Sequence of chain 1.B:
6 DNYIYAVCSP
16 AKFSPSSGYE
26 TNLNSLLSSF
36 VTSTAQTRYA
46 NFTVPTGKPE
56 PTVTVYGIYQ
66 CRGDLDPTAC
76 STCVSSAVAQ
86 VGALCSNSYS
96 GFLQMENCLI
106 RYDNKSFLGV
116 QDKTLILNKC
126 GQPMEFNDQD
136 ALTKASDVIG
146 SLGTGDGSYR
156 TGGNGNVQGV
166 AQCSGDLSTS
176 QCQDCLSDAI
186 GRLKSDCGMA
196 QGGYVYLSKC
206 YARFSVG

Binding-site contacts:
Ligand atom O7 contacts residue THR57 of chain 1.B at 3.0 Å (h-bond).
Ligand atom C7 contacts residue LYS110 of chain 1.B at 4.5 Å.
Ligand atom C2 contacts residue ASN109 of chain 1.B at 2.5 Å.
Ligand atom O6 contacts residue TYR94 of chain 1.B at 3.8 Å.
Ligand atom O6 contacts residue ALA16 of chain 1.B at 4.0 Å.
Ligand atom C7 contacts residue THR57 of chain 1.B at 4.2 Å.
Ligand atom C1 contacts residue THR57 of chain 1.B at 4.5 Å.
Ligand atom C6 contacts residue TYR94 of chain 1.B at 4.3 Å (hydrophobic).
Ligand atom C8 contacts residue PRO56 of chain 1.B at 4.3 Å (hydrophobic).
Ligand atom N2 contacts residue ASN109 of chain 1.B at 2.9 Å (h-bond).
Ligand atom O7 contacts residue PRO56 of chain 1.B at 3.5 Å.
Ligand atom C3 contacts residue ASN109 of chain 1.B at 3.8 Å.
Ligand atom O5 contacts residue ASN109 of chain 1.B at 2.4 Å (h-bond).
Ligand atom C8 contacts residue ALA16 of chain 1.B at 4.2 Å (hydrophobic).
Ligand atom C7 contacts residue PRO56 of chain 1.B at 4.1 Å (hydrophobic).
Ligand atom C1 contacts residue ASN109 of chain 1.B at 1.4 Å.
Ligand atom O5 contacts residue THR57 of chain 1.B at 4.3 Å.
Ligand atom C6 contacts residue ALA16 of chain 1.B at 3.5 Å (hydrophobic).
Ligand atom C8 contacts residue LYS110 of chain 1.B at 4.2 Å.
Ligand atom C8 contacts residue ASN109 of chain 1.B at 3.4 Å.
Ligand atom C5 contacts residue ASN109 of chain 1.B at 3.6 Å.
Ligand atom N2 contacts residue LYS110 of chain 1.B at 4.4 Å.
Ligand atom O5 contacts residue TYR94 of chain 1.B at 4.3 Å.
Ligand atom C7 contacts residue ASN109 of chain 1.B at 3.1 Å.
Ligand atom C4 contacts residue ASN109 of chain 1.B at 4.2 Å.
Ligand atom C2 contacts residue THR57 of chain 1.B at 4.1 Å.
Ligand atom O7 contacts residue ASN109 of chain 1.B at 2.8 Å (h-bond).

This small molecule binds to this protein.
Small molecule (SMILES): CC(=O)N[C@H]1[C@H](O[C@H]2[C@H](O)[C@@H](NC(C)=O)CO[C@@H]2CO)O[C@H](CO)[C@@H](O)[C@@H]1O